Sequence of chain 3.A:
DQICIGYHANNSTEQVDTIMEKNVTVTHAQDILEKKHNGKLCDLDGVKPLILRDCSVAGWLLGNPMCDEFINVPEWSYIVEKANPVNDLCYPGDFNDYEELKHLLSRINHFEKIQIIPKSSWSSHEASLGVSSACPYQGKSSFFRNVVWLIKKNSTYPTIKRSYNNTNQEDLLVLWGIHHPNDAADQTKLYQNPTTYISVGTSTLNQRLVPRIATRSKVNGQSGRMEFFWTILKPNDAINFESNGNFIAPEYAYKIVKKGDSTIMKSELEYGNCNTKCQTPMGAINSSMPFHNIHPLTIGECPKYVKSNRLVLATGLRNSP

A protein and the small-molecule ligand that binds it are described below.
Small molecule (SMILES): CC(=O)N[C@H]1[C@H]([C@H](O)[C@H](O)CO)O[C@@](O[C@@H]2[C@@H](O)[C@H](O)O[C@H](CO)[C@@H]2O)(C(=O)O)C[C@@H]1O

Binding-site contacts:
Ligand atom O9 contacts residue ASP202 of chain 3.A at 2.7 Å (salt-bridge).
Ligand atom C11 contacts residue GLY146 of chain 3.A at 3.9 Å.
Ligand atom O6 contacts residue GLN238 of chain 3.A at 3.7 Å.
Ligand atom O4 contacts residue VAL147 of chain 3.A at 4.0 Å.
Ligand atom C11 contacts residue LEU145 of chain 3.A at 3.3 Å (hydrophobic).
Ligand atom C2 contacts residue GLN238 of chain 3.A at 3.9 Å.
Ligand atom O9 contacts residue ASN198 of chain 3.A at 3.7 Å.
Ligand atom O1A contacts residue SER148 of chain 3.A at 3.7 Å.
Ligand atom O8 contacts residue GLN238 of chain 3.A at 2.7 Å (h-bond).
Ligand atom O7 contacts residue ASP202 of chain 3.A at 3.7 Å.
Ligand atom O1B contacts residue GLN238 of chain 3.A at 3.0 Å (h-bond).
Ligand atom O4 contacts residue GLN238 of chain 3.A at 2.6 Å (h-bond).
Ligand atom O9 contacts residue TYR107 of chain 3.A at 3.5 Å (h-bond).
Ligand atom C4 contacts residue GLN238 of chain 3.A at 3.5 Å.
Ligand atom C1 contacts residue SER148 of chain 3.A at 3.7 Å.
Ligand atom C9 contacts residue TYR107 of chain 3.A at 3.4 Å (hydrophobic).
Ligand atom O1B contacts residue SER149 of chain 3.A at 3.5 Å (h-bond).
Ligand atom O3 contacts residue GLN238 of chain 3.A at 3.5 Å (h-bond).
Ligand atom O10 contacts residue LEU206 of chain 3.A at 3.0 Å.
Ligand atom C10 contacts residue VAL147 of chain 3.A at 3.8 Å (hydrophobic).
Ligand atom C5 contacts residue VAL147 of chain 3.A at 4.1 Å (hydrophobic).
Ligand atom C1 contacts residue SER149 of chain 3.A at 3.6 Å.
Ligand atom O4 contacts residue GLY237 of chain 3.A at 3.8 Å.
Ligand atom O9 contacts residue HIS195 of chain 3.A at 3.2 Å (h-bond).
Ligand atom C10 contacts residue TRP165 of chain 3.A at 3.8 Å (hydrophobic).
Ligand atom O1A contacts residue GLN238 of chain 3.A at 3.6 Å.
Ligand atom C11 contacts residue VAL147 of chain 3.A at 3.5 Å (hydrophobic).
Ligand atom C4 contacts residue VAL147 of chain 3.A at 3.8 Å (hydrophobic).
Ligand atom C11 contacts residue TRP165 of chain 3.A at 3.5 Å (hydrophobic).
Ligand atom C9 contacts residue HIS195 of chain 3.A at 3.3 Å.
Ligand atom O9 contacts residue GLY240 of chain 3.A at 3.9 Å.
Ligand atom C1 contacts residue GLN238 of chain 3.A at 3.2 Å.
Ligand atom C8 contacts residue TYR107 of chain 3.A at 3.9 Å (hydrophobic).
Ligand atom N5 contacts residue VAL147 of chain 3.A at 3.1 Å (h-bond).
Ligand atom C8 contacts residue GLN238 of chain 3.A at 3.8 Å.
Ligand atom C9 contacts residue ASP202 of chain 3.A at 3.4 Å.
Ligand atom O1B contacts residue SER148 of chain 3.A at 2.7 Å (h-bond).
Ligand atom O8 contacts residue TYR107 of chain 3.A at 3.1 Å (h-bond).
Ligand atom O1A contacts residue SER149 of chain 3.A at 2.8 Å (h-bond).
Ligand atom N5 contacts residue TRP165 of chain 3.A at 3.9 Å.